Sequence of chain 1.A:
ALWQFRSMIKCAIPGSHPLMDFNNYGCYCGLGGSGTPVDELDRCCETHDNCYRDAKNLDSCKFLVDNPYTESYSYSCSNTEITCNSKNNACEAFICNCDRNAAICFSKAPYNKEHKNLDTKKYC

Binding-site contacts:
Ligand atom C11 contacts residue ILE9 of chain 1.A at 3.5 Å (hydrophobic).
Ligand atom C6 contacts residue ASN23 of chain 1.A at 3.6 Å.
Ligand atom C21 contacts residue PHE106 of chain 1.A at 4.0 Å (hydrophobic).
Ligand atom C2 contacts residue ARG6 of chain 1.A at 3.8 Å.
Ligand atom C2 contacts residue ASP21 of chain 1.A at 3.8 Å.
Ligand atom C12 contacts residue ILE9 of chain 1.A at 3.8 Å (hydrophobic).
Ligand atom O3 contacts residue ASP21 of chain 1.A at 3.1 Å (salt-bridge).
Ligand atom C8 contacts residue CYS29 of chain 1.A at 4.2 Å (hydrophobic).
Ligand atom C4 contacts residue ASP21 of chain 1.A at 4.0 Å.
Ligand atom C15 contacts residue MET20 of chain 1.A at 4.0 Å (hydrophobic).
Ligand atom N24 contacts residue TYR111 of chain 1.A at 3.8 Å.
Ligand atom O3 contacts residue ARG6 of chain 1.A at 3.5 Å.
Ligand atom C24 contacts residue TYR111 of chain 1.A at 4.2 Å (hydrophobic).
Ligand atom C6 contacts residue CYS29 of chain 1.A at 3.8 Å (hydrophobic).
Ligand atom C1 contacts residue PHE5 of chain 1.A at 4.1 Å (hydrophobic).
Ligand atom C18 contacts residue CYS45 of chain 1.A at 3.9 Å (hydrophobic).
Ligand atom O7 contacts residue MET20 of chain 1.A at 3.0 Å (h-bond).
Ligand atom C22 contacts residue TYR111 of chain 1.A at 4.1 Å (hydrophobic).
Ligand atom C25 contacts residue TYR111 of chain 1.A at 4.2 Å (hydrophobic).
Ligand atom O1S contacts residue GLY15 of chain 1.A at 4.1 Å.
Ligand atom C16 contacts residue TYR111 of chain 1.A at 4.1 Å (hydrophobic).
Ligand atom O12 contacts residue ILE9 of chain 1.A at 4.0 Å.
Ligand atom C16 contacts residue LEU41 of chain 1.A at 4.2 Å (hydrophobic).
Ligand atom C15 contacts residue TYR25 of chain 1.A at 3.5 Å (hydrophobic).
Ligand atom C3 contacts residue ASP21 of chain 1.A at 3.8 Å.
Ligand atom C18 contacts residue LEU41 of chain 1.A at 3.9 Å (hydrophobic).
Ligand atom C2 contacts residue LEU2 of chain 1.A at 4.0 Å (hydrophobic).
Ligand atom C17 contacts residue MET20 of chain 1.A at 4.2 Å (hydrophobic).
Ligand atom C21 contacts residue ILE13 of chain 1.A at 3.7 Å (hydrophobic).
Ligand atom C21 contacts residue ILE9 of chain 1.A at 3.7 Å (hydrophobic).
Ligand atom C14 contacts residue MET20 of chain 1.A at 4.0 Å (hydrophobic).
Ligand atom C6 contacts residue GLY30 of chain 1.A at 3.7 Å.
Ligand atom O7 contacts residue ASP21 of chain 1.A at 4.2 Å.
Ligand atom C19 contacts residue GLY30 of chain 1.A at 3.9 Å.
Ligand atom C11 contacts residue PHE106 of chain 1.A at 3.9 Å (hydrophobic).
Ligand atom O7 contacts residue ASN23 of chain 1.A at 2.8 Å (h-bond).
Ligand atom C18 contacts residue PHE106 of chain 1.A at 3.8 Å (hydrophobic).
Ligand atom O3S contacts residue GLY15 of chain 1.A at 3.8 Å.
Ligand atom C18 contacts residue CYS29 of chain 1.A at 4.1 Å (hydrophobic).
Ligand atom C7 contacts residue ASN23 of chain 1.A at 3.3 Å.

The small molecule below binds the protein below.
Small molecule (SMILES): C[C@H](CCC(=O)NCCS(=O)(=O)O)[C@H]1CC[C@H]2[C@@H]3[C@H](O)C[C@@H]4C[C@H](O)CC[C@]4(C)[C@H]3C[C@H](O)[C@]12C